The protein below binds the small molecule below.
Small molecule (SMILES): CC(=O)N[C@H]1[C@H](O[C@H]2[C@H](O)[C@@H](NC(C)=O)CO[C@@H]2CO)O[C@H](CO)[C@@H](O[C@@H]2O[C@H](CO)[C@@H](O)[C@H](O)[C@@H]2O)[C@@H]1O

Binding-site contacts:
Ligand atom C5 contacts residue ASN81 of chain 1.C at 3.7 Å.
Ligand atom C7 contacts residue ASN81 of chain 1.C at 3.1 Å.
Ligand atom C7 contacts residue THR122 of chain 1.C at 4.2 Å.
Ligand atom C4 contacts residue ASN81 of chain 1.C at 4.3 Å.
Ligand atom C5 contacts residue PHE120 of chain 1.C at 3.5 Å (hydrophobic).
Ligand atom O5 contacts residue PHE120 of chain 1.C at 3.7 Å.
Ligand atom C5 contacts residue ILE121 of chain 1.C at 4.5 Å (hydrophobic).
Ligand atom O6 contacts residue PHE120 of chain 1.C at 4.2 Å.
Ligand atom C8 contacts residue GLN80 of chain 1.C at 4.0 Å.
Ligand atom O7 contacts residue ASN81 of chain 1.C at 3.1 Å (h-bond).
Ligand atom C6 contacts residue ILE121 of chain 1.C at 3.6 Å (hydrophobic).
Ligand atom C2 contacts residue ASN81 of chain 1.C at 2.4 Å.
Ligand atom O6 contacts residue ILE121 of chain 1.C at 3.5 Å.
Ligand atom O5 contacts residue ASN81 of chain 1.C at 2.4 Å (h-bond).
Ligand atom N2 contacts residue ASN81 of chain 1.C at 2.8 Å (h-bond).
Ligand atom C1 contacts residue ASN81 of chain 1.C at 1.4 Å.
Ligand atom C8 contacts residue THR122 of chain 1.C at 3.3 Å.
Ligand atom C6 contacts residue PHE120 of chain 1.C at 4.0 Å (hydrophobic).
Ligand atom C1 contacts residue PHE120 of chain 1.C at 3.9 Å (hydrophobic).
Ligand atom C8 contacts residue ASN81 of chain 1.C at 4.3 Å.
Ligand atom N2 contacts residue THR122 of chain 1.C at 3.9 Å.
Ligand atom N2 contacts residue GLN80 of chain 1.C at 4.4 Å.
Ligand atom C3 contacts residue ASN81 of chain 1.C at 3.8 Å.

Sequence of chain 1.C:
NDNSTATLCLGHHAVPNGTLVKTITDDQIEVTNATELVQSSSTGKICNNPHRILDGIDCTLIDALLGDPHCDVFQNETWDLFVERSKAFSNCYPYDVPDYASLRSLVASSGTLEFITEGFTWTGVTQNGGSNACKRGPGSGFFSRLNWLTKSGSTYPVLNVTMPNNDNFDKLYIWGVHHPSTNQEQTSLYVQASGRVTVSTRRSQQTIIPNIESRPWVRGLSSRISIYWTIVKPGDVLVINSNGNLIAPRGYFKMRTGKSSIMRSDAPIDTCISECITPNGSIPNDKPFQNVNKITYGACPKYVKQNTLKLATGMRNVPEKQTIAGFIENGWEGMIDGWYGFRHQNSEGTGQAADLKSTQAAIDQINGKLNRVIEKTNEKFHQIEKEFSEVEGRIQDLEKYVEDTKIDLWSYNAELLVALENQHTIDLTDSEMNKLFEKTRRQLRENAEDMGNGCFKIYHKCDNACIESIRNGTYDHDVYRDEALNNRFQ